A protein and the small-molecule ligand that binds it are described below.
Small molecule (SMILES): Cc1cc(CCCOc2c(C)cc(-c3noc(C(F)(F)F)n3)cc2C)on1

Sequence of chain 4.C:
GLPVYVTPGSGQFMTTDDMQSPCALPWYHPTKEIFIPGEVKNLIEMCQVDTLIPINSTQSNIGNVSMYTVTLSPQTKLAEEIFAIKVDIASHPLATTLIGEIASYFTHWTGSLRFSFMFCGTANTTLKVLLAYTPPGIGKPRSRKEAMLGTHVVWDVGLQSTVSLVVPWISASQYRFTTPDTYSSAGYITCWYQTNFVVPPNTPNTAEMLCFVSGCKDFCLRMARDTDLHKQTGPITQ

Sequence of chain 4.A:
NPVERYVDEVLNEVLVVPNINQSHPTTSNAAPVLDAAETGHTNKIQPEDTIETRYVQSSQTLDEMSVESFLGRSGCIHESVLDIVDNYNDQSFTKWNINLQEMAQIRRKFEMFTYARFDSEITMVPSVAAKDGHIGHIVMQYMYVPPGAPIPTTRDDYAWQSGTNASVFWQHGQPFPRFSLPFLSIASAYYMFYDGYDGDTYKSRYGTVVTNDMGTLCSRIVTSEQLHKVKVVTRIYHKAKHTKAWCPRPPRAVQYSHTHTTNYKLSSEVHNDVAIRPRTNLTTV

Binding-site contacts:
Ligand atom C5B contacts residue LEU181 of chain 4.A at 3.4 Å (hydrophobic).
Ligand atom F3 contacts residue TYR144 of chain 4.A at 2.9 Å.
Ligand atom CM4 contacts residue PHE179 of chain 4.A at 3.8 Å (hydrophobic).
Ligand atom N1A contacts residue TYR144 of chain 4.A at 3.1 Å.
Ligand atom F1 contacts residue PHE179 of chain 4.A at 3.8 Å.
Ligand atom C6B contacts residue LEU181 of chain 4.A at 3.4 Å (hydrophobic).
Ligand atom O1A contacts residue TYR144 of chain 4.A at 3.1 Å.
Ligand atom C3A contacts residue PHE179 of chain 4.A at 3.4 Å (hydrophobic).
Ligand atom N1A contacts residue LEU181 of chain 4.A at 3.7 Å.
Ligand atom C3A contacts residue TYR144 of chain 4.A at 3.4 Å (hydrophobic).
Ligand atom F2 contacts residue PHE179 of chain 4.A at 3.3 Å.
Ligand atom CM6 contacts residue LEU184 of chain 4.A at 3.0 Å (hydrophobic).
Ligand atom C1B contacts residue ILE98 of chain 4.A at 3.6 Å (hydrophobic).
Ligand atom C4B contacts residue LEU181 of chain 4.A at 3.5 Å (hydrophobic).
Ligand atom C4 contacts residue TYR190 of chain 4.A at 3.4 Å (hydrophobic).
Ligand atom C2A contacts residue PHE179 of chain 4.A at 3.6 Å (hydrophobic).
Ligand atom C5 contacts residue MET214 of chain 4.A at 3.5 Å (hydrophobic).
Ligand atom F2 contacts residue TYR142 of chain 4.A at 3.6 Å.
Ligand atom F2 contacts residue VAL168 of chain 4.A at 2.6 Å.
Ligand atom F3 contacts residue MET143 of chain 4.A at 3.3 Å.
Ligand atom F3 contacts residue SER167 of chain 4.A at 3.8 Å.
Ligand atom F1 contacts residue TYR142 of chain 4.A at 3.6 Å.
Ligand atom O1B contacts residue ILE98 of chain 4.A at 3.0 Å.
Ligand atom C1C contacts residue MET214 of chain 4.A at 3.5 Å (hydrophobic).
Ligand atom F1 contacts residue LEU217 of chain 4.A at 3.4 Å.
Ligand atom CM3 contacts residue ASN212 of chain 4.A at 3.5 Å.
Ligand atom F3 contacts residue ALA166 of chain 4.A at 2.8 Å.
Ligand atom N3A contacts residue PHE179 of chain 4.A at 3.2 Å.
Ligand atom N3A contacts residue TYR144 of chain 4.A at 3.7 Å.
Ligand atom CM2 contacts residue ILE122 of chain 4.A at 3.5 Å (hydrophobic).
Ligand atom O1 contacts residue MET214 of chain 4.A at 3.5 Å (h-bond).
Ligand atom CM3 contacts residue TYR190 of chain 4.A at 3.5 Å (hydrophobic).
Ligand atom F3 contacts residue TYR142 of chain 4.A at 2.8 Å.
Ligand atom CM6 contacts residue TYR144 of chain 4.A at 3.3 Å (hydrophobic).
Ligand atom C1B contacts residue LEU181 of chain 4.A at 3.7 Å (hydrophobic).
Ligand atom C5B contacts residue TYR144 of chain 4.A at 3.5 Å (hydrophobic).
Ligand atom C2A contacts residue TYR144 of chain 4.A at 3.5 Å (hydrophobic).
Ligand atom CM4 contacts residue TYR142 of chain 4.A at 3.5 Å (hydrophobic).
Ligand atom CM6 contacts residue MET214 of chain 4.A at 3.5 Å (hydrophobic).
Ligand atom N1A contacts residue PHE179 of chain 4.A at 3.7 Å.